This protein binds this small molecule.
Small molecule (SMILES): CCOC(=O)c1csc(C)n1

Sequence of chain 1.B:
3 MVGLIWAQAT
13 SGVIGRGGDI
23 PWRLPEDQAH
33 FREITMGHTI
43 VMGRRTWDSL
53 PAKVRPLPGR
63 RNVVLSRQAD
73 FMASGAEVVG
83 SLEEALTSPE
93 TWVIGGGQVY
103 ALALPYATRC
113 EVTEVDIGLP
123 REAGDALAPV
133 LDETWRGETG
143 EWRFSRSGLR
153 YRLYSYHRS

Binding-site contacts:
Ligand atom O03 contacts residue GLN30 of chain 1.B at 3.5 Å.
Ligand atom C02 contacts residue PHE33 of chain 1.B at 3.7 Å (hydrophobic).
Ligand atom O03 contacts residue ASP29 of chain 1.B at 4.0 Å.
Ligand atom C05 contacts residue GLN30 of chain 1.B at 3.9 Å.
Ligand atom C10 contacts residue NAP1 of chain 1.I at 3.4 Å.
Ligand atom O03 contacts residue PHE33 of chain 1.B at 3.6 Å.
Ligand atom S08 contacts residue LEU52 of chain 1.B at 3.7 Å.
Ligand atom C06 contacts residue PHE33 of chain 1.B at 3.8 Å (hydrophobic).
Ligand atom C10 contacts residue ILE96 of chain 1.B at 3.2 Å (hydrophobic).
Ligand atom N11 contacts residue PHE33 of chain 1.B at 3.8 Å.
Ligand atom O01 contacts residue PHE33 of chain 1.B at 3.9 Å.
Ligand atom C05 contacts residue ASP29 of chain 1.B at 4.2 Å.
Ligand atom O01 contacts residue PO41 of chain 1.J at 3.7 Å.
Ligand atom C07 contacts residue PO41 of chain 1.J at 3.9 Å.
Ligand atom C04 contacts residue ASP29 of chain 1.B at 3.7 Å.
Ligand atom O01 contacts residue GLN30 of chain 1.B at 3.2 Å.
Ligand atom C04 contacts residue GLN30 of chain 1.B at 4.4 Å.
Ligand atom C07 contacts residue PHE33 of chain 1.B at 4.2 Å (hydrophobic).
Ligand atom C10 contacts residue THR48 of chain 1.B at 4.4 Å.
Ligand atom C05 contacts residue ILE22 of chain 1.B at 4.3 Å (hydrophobic).
Ligand atom C09 contacts residue PHE33 of chain 1.B at 3.9 Å (hydrophobic).
Ligand atom S08 contacts residue PHE33 of chain 1.B at 4.5 Å.
Ligand atom C10 contacts residue PHE33 of chain 1.B at 4.3 Å (hydrophobic).
Ligand atom C02 contacts residue GLN30 of chain 1.B at 3.8 Å.
Ligand atom C09 contacts residue NAP1 of chain 1.I at 4.4 Å.